Binding-site contacts:
Ligand atom C21 contacts residue GLN181 of chain 1.E at 3.0 Å.
Ligand atom C21 contacts residue GLY228 of chain 1.E at 3.9 Å.
Ligand atom C4 contacts residue NAP1 of chain 1.W at 3.4 Å.
Ligand atom O17 contacts residue TYR183 of chain 1.E at 2.4 Å (h-bond).
Ligand atom C2 contacts residue NAP1 of chain 1.W at 3.3 Å.
Ligand atom C12 contacts residue PHE122 of chain 1.E at 3.8 Å (hydrophobic).
Ligand atom C11 contacts residue ALA123 of chain 1.E at 3.8 Å (hydrophobic).
Ligand atom O17 contacts residue NAP1 of chain 1.W at 2.6 Å (h-bond).
Ligand atom O7 contacts residue NAP1 of chain 1.W at 3.0 Å (h-bond).
Ligand atom C6 contacts residue TYR183 of chain 1.E at 3.3 Å (hydrophobic).
Ligand atom C20 contacts residue VAL227 of chain 1.E at 3.7 Å (hydrophobic).
Ligand atom C1 contacts residue TYR183 of chain 1.E at 3.4 Å (hydrophobic).
Ligand atom C17 contacts residue TYR173 of chain 1.E at 3.9 Å (hydrophobic).
Ligand atom C9 contacts residue VAL227 of chain 1.E at 3.8 Å (hydrophobic).
Ligand atom C21 contacts residue VAL180 of chain 1.E at 3.5 Å (hydrophobic).
Ligand atom NAB contacts residue ALA121 of chain 1.E at 3.6 Å (h-bond).
Ligand atom C3 contacts residue ALA224 of chain 1.E at 3.8 Å (hydrophobic).
Ligand atom NAB contacts residue NAP1 of chain 1.W at 3.6 Å.
Ligand atom C12 contacts residue ALA121 of chain 1.E at 3.5 Å (hydrophobic).
Ligand atom C19 contacts residue VAL227 of chain 1.E at 3.9 Å (hydrophobic).
Ligand atom C6 contacts residue NAP1 of chain 1.W at 3.4 Å.
Ligand atom C10 contacts residue LEU128 of chain 1.E at 3.5 Å (hydrophobic).
Ligand atom C13 contacts residue NAP1 of chain 1.W at 3.9 Å.
Ligand atom C10 contacts residue MET186 of chain 1.E at 3.9 Å (hydrophobic).
Ligand atom C1 contacts residue NAP1 of chain 1.W at 3.4 Å.
Ligand atom C18 contacts residue TYR173 of chain 1.E at 3.6 Å (hydrophobic).
Ligand atom C16 contacts residue NAP1 of chain 1.W at 3.4 Å.
Ligand atom C11 contacts residue MET186 of chain 1.E at 3.6 Å (hydrophobic).
Ligand atom C8 contacts residue NAP1 of chain 1.W at 3.6 Å.
Ligand atom C13 contacts residue ALA121 of chain 1.E at 3.9 Å (hydrophobic).
Ligand atom O17 contacts residue LYS190 of chain 1.E at 3.9 Å.
Ligand atom NAB contacts residue SER223 of chain 1.E at 3.3 Å (h-bond).
Ligand atom C13 contacts residue SER223 of chain 1.E at 3.3 Å.
Ligand atom C18 contacts residue ILE233 of chain 1.E at 3.9 Å (hydrophobic).
Ligand atom C12 contacts residue SER223 of chain 1.E at 3.9 Å.
Ligand atom C4 contacts residue ALA224 of chain 1.E at 3.8 Å (hydrophobic).
Ligand atom C8 contacts residue SER223 of chain 1.E at 3.7 Å.
Ligand atom C5 contacts residue NAP1 of chain 1.W at 3.4 Å.
Ligand atom C20 contacts residue VAL180 of chain 1.E at 3.9 Å (hydrophobic).
Ligand atom C3 contacts residue NAP1 of chain 1.W at 3.1 Å.

The protein below binds the small molecule below.
Small molecule (SMILES): CCCCCCc1ccc(Oc2ccccc2N)c(O)c1

Sequence of chain 1.E:
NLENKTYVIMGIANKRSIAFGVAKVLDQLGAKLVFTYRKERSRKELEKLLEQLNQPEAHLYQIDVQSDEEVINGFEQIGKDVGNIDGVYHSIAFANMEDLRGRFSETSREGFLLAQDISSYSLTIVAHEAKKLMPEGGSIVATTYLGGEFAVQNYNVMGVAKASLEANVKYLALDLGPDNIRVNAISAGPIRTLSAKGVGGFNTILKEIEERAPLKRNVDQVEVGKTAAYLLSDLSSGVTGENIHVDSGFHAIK